Sequence of chain 3.G:
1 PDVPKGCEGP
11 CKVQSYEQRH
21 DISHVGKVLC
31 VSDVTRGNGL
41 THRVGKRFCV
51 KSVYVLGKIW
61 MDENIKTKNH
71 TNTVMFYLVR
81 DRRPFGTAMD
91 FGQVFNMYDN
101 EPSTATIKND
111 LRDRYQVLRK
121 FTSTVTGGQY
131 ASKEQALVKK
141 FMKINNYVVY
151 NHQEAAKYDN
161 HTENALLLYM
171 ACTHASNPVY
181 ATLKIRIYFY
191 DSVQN

Sequence of chain 3.I:
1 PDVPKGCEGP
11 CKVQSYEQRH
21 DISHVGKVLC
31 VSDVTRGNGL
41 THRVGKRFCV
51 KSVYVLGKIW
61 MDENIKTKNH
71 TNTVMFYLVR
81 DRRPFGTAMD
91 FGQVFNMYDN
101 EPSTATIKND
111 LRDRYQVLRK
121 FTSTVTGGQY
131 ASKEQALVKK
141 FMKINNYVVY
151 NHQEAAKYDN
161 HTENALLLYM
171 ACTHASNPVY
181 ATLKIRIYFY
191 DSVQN

Sequence of chain 3.U:
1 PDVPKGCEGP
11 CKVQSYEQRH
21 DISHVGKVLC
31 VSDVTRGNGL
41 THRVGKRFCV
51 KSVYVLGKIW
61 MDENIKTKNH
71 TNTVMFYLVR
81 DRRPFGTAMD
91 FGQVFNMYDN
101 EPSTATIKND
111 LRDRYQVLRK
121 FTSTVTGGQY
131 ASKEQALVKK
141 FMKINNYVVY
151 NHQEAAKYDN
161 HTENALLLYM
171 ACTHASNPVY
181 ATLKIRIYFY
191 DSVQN

Binding-site contacts:
Ligand atom C4' contacts residue VAL117 of chain 3.G at 3.6 Å (hydrophobic).
Ligand atom C4 contacts residue PHE141 of chain 3.I at 3.5 Å (hydrophobic).
Ligand atom C5' contacts residue ARG112 of chain 3.G at 3.6 Å.
Ligand atom O3' contacts residue ARG47 of chain 3.U at 3.4 Å (salt-bridge).
Ligand atom OP1 contacts residue LYS120 of chain 3.G at 2.9 Å (salt-bridge).
Ligand atom C5' contacts residue ARG47 of chain 3.U at 3.4 Å.
Ligand atom C6 contacts residue PHE141 of chain 3.I at 3.5 Å (hydrophobic).
Ligand atom N7 contacts residue PHE141 of chain 3.I at 3.4 Å.
Ligand atom C5 contacts residue TYR190 of chain 3.I at 3.6 Å (hydrophobic).
Ligand atom OP2 contacts residue ASN195 of chain 3.U at 2.8 Å (h-bond).
Ligand atom OP2 contacts residue TYR54 of chain 3.I at 2.8 Å (h-bond).
Ligand atom C2' contacts residue TYR188 of chain 3.I at 3.1 Å (hydrophobic).
Ligand atom O2 contacts residue TYR188 of chain 3.I at 3.1 Å.
Ligand atom P contacts residue TYR188 of chain 3.I at 3.4 Å.
Ligand atom OP2 contacts residue LYS120 of chain 3.G at 2.9 Å (salt-bridge).
Ligand atom OP2 contacts residue ARG186 of chain 3.I at 2.9 Å (salt-bridge).
Ligand atom N4 contacts residue LYS51 of chain 3.I at 3.5 Å.
Ligand atom C2' contacts residue CYS11 of chain 3.I at 3.6 Å (hydrophobic).
Ligand atom OP1 contacts residue VAL117 of chain 3.G at 3.6 Å.
Ligand atom OP1 contacts residue ARG82 of chain 3.G at 3.6 Å.
Ligand atom O5' contacts residue ARG112 of chain 3.G at 3.3 Å.
Ligand atom OP2 contacts residue TYR188 of chain 3.I at 2.7 Å (h-bond).
Ligand atom N1 contacts residue PHE141 of chain 3.I at 3.6 Å.
Ligand atom OP1 contacts residue ASP113 of chain 3.G at 2.9 Å (salt-bridge).
Ligand atom C3' contacts residue TYR188 of chain 3.I at 3.2 Å (hydrophobic).
Ligand atom O4' contacts residue ARG80 of chain 3.G at 3.2 Å (salt-bridge).
Ligand atom N6 contacts residue PHE141 of chain 3.I at 3.5 Å.
Ligand atom N4 contacts residue SER52 of chain 3.I at 3.6 Å (h-bond).
Ligand atom C5' contacts residue ASP113 of chain 3.G at 3.5 Å.
Ligand atom O4' contacts residue GLN116 of chain 3.G at 3.4 Å.
Ligand atom OP1 contacts residue ARG112 of chain 3.G at 2.9 Å (salt-bridge).
Ligand atom C5 contacts residue PHE141 of chain 3.I at 3.4 Å (hydrophobic).
Ligand atom O3' contacts residue ARG119 of chain 3.G at 3.6 Å.
Ligand atom C4' contacts residue ARG82 of chain 3.G at 3.6 Å.
Ligand atom OP1 contacts residue ARG119 of chain 3.G at 3.5 Å.
Ligand atom O3' contacts residue TYR188 of chain 3.I at 3.0 Å (h-bond).
Ligand atom OP1 contacts residue ARG47 of chain 3.U at 3.3 Å (salt-bridge).
Ligand atom O3' contacts residue ARG82 of chain 3.G at 3.1 Å (salt-bridge).
Ligand atom O3' contacts residue ASP113 of chain 3.G at 3.6 Å.
Ligand atom OP2 contacts residue ASN195 of chain 3.U at 3.5 Å.

This small molecule binds to this protein.
Small molecule (SMILES): Nc1ccn([C@H]2C[C@H](O[P](=O)(O)OC[C@H]3O[C@@H](n4cnc5c(N)ncnc54)C[C@@H]3O[P](=O)(O)OC[C@H]3O[C@@H](n4cnc5c(N)ncnc54)C[C@@H]3O[P](=O)(O)OC[C@H]3O[C@@H](n4ccc(N)nc4=O)C[C@@H]3O[P](=O)(O)OC[C@H]3O[C@@H](n4ccc(N)nc4=O)C[C@@H]3O[P](=O)(O)OC[C@H]3O[C@@H](n4cnc5c(N)ncnc54)C[C@@H]3O[P](=O)(O)OC[C@H]3O[C@@H](n4ccc(N)nc4=O)C[C@@H]3O)[C@@H](COP(=O)=O)O2)c(=O)n1